Sequence of chain 1.B:
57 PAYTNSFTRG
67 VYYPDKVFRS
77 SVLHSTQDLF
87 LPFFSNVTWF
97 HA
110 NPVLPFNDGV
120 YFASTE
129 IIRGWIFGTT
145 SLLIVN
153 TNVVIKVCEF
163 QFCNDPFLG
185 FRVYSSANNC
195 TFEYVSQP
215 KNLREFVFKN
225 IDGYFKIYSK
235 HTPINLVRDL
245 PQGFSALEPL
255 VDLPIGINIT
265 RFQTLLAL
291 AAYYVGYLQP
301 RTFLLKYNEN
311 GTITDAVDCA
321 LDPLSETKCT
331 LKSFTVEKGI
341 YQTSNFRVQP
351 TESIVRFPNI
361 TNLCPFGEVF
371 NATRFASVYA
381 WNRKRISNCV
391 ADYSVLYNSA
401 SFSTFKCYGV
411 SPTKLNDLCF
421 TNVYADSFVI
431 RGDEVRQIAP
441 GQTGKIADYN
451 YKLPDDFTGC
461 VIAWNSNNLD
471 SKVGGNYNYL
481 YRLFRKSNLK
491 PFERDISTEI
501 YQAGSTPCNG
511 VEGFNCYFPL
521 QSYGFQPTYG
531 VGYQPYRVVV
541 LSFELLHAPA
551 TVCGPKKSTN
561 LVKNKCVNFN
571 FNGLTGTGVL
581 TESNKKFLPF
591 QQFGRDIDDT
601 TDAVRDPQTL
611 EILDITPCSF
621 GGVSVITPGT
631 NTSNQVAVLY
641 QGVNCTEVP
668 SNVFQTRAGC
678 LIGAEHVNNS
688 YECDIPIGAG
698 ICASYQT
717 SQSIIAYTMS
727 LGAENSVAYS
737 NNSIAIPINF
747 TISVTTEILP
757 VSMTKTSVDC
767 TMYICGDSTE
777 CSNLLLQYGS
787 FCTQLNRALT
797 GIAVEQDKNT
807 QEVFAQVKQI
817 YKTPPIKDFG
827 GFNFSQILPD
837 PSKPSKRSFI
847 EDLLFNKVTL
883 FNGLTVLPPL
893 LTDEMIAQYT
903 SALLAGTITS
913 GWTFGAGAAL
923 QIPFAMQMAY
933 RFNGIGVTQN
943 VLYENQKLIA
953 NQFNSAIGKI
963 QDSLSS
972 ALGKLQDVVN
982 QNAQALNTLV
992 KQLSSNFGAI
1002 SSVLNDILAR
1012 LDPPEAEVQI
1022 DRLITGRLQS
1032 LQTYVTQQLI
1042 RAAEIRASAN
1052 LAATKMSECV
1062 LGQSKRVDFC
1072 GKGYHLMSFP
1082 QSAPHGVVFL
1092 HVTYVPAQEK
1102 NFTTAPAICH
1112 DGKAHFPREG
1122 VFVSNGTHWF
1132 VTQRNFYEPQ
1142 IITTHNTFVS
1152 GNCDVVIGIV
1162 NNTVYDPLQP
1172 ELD

The protein below binds the small molecule below.
Small molecule (SMILES): CC(=O)N[C@@H]1[C@@H](O)[C@H](O)[C@@H](CO)O[C@H]1O

Binding-site contacts:
Ligand atom O6 contacts residue ASN829 of chain 1.B at 4.5 Å.
Ligand atom O5 contacts residue SER831 of chain 1.B at 4.2 Å.
Ligand atom C3 contacts residue ASN829 of chain 1.B at 3.8 Å.
Ligand atom C8 contacts residue ASN829 of chain 1.B at 4.3 Å.
Ligand atom C5 contacts residue ASN829 of chain 1.B at 3.7 Å.
Ligand atom C7 contacts residue ASN829 of chain 1.B at 3.3 Å.
Ligand atom C4 contacts residue ASN829 of chain 1.B at 4.2 Å.
Ligand atom C1 contacts residue SER831 of chain 1.B at 3.9 Å.
Ligand atom O7 contacts residue ASN829 of chain 1.B at 3.3 Å (h-bond).
Ligand atom O6 contacts residue GLN832 of chain 1.B at 4.4 Å.
Ligand atom N2 contacts residue ASN829 of chain 1.B at 2.9 Å (h-bond).
Ligand atom C1 contacts residue ASN829 of chain 1.B at 1.4 Å.
Ligand atom C5 contacts residue SER831 of chain 1.B at 4.3 Å.
Ligand atom O5 contacts residue ASN829 of chain 1.B at 2.4 Å (h-bond).
Ligand atom C2 contacts residue ASN829 of chain 1.B at 2.5 Å.